Sequence of chain 2.K:
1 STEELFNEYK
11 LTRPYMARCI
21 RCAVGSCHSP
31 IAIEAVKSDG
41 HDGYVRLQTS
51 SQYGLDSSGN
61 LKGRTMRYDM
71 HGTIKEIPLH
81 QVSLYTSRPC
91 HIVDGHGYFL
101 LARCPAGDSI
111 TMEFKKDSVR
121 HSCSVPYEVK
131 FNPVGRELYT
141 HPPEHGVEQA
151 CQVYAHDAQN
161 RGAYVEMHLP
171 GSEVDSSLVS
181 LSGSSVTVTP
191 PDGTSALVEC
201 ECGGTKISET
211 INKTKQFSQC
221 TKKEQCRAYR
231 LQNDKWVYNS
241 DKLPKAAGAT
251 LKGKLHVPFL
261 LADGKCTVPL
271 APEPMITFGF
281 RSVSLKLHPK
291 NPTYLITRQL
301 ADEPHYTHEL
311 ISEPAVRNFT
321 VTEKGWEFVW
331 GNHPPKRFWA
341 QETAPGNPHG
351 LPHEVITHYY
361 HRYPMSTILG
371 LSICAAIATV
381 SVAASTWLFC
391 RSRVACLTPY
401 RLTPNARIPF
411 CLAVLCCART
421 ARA

Binding-site contacts:
Ligand atom O7 contacts residue ASN212 of chain 2.K at 4.1 Å.
Ligand atom C2 contacts residue ASN212 of chain 2.K at 2.5 Å.
Ligand atom N2 contacts residue ILE211 of chain 2.K at 4.0 Å.
Ligand atom C7 contacts residue ASN212 of chain 2.K at 3.7 Å.
Ligand atom O5 contacts residue ASN212 of chain 2.K at 2.4 Å (h-bond).
Ligand atom C3 contacts residue ASN212 of chain 2.K at 3.8 Å.
Ligand atom C1 contacts residue ILE211 of chain 2.K at 4.2 Å (hydrophobic).
Ligand atom C4 contacts residue ASN212 of chain 2.K at 4.2 Å.
Ligand atom C5 contacts residue ASN212 of chain 2.K at 3.7 Å.
Ligand atom C1 contacts residue ASN212 of chain 2.K at 1.4 Å.
Ligand atom N2 contacts residue ASN212 of chain 2.K at 2.9 Å (h-bond).

This small molecule binds to this protein.
Small molecule (SMILES): CC(=O)N[C@@H]1[C@@H](O)[C@H](O)[C@@H](CO)O[C@H]1O